The protein below binds the small molecule below.
Small molecule (SMILES): C[Se]CC[C@H](N)C(=O)N[C@H](C(=O)Nc1ccc(C)cc1)C1CCCCC1

Binding-site contacts:
Ligand atom C16 contacts residue GLN333 of chain 1.B at 3.6 Å.
Ligand atom N contacts residue LEU329 of chain 1.B at 2.8 Å (h-bond).
Ligand atom C4 contacts residue GLY309 of chain 1.B at 3.4 Å.
Ligand atom C13 contacts residue VAL330 of chain 1.B at 3.8 Å (hydrophobic).
Ligand atom C18 contacts residue ILE344 of chain 1.B at 3.7 Å (hydrophobic).
Ligand atom C9 contacts residue HIS302 of chain 1.B at 3.5 Å.
Ligand atom C8 contacts residue HIS306 of chain 1.B at 3.8 Å.
Ligand atom C contacts residue GLU311 of chain 1.B at 3.4 Å.
Ligand atom O contacts residue VAL330 of chain 1.B at 3.4 Å.
Ligand atom N1 contacts residue GLY309 of chain 1.B at 4.1 Å.
Ligand atom C17 contacts residue GLN333 of chain 1.B at 3.9 Å.
Ligand atom C7 contacts residue GLY305 of chain 1.B at 4.0 Å.
Ligand atom O contacts residue GLY331 of chain 1.B at 2.9 Å (h-bond).
Ligand atom N2 contacts residue VAL330 of chain 1.B at 3.7 Å.
Ligand atom C9 contacts residue HIS306 of chain 1.B at 3.8 Å.
Ligand atom C19 contacts residue GLY332 of chain 1.B at 3.7 Å.
Ligand atom C18 contacts residue GLN333 of chain 1.B at 3.3 Å.
Ligand atom C5 contacts residue GLY331 of chain 1.B at 3.5 Å.
Ligand atom C1 contacts residue GLU311 of chain 1.B at 3.6 Å.
Ligand atom C10 contacts residue HIS302 of chain 1.B at 3.5 Å.
Ligand atom C7 contacts residue HIS306 of chain 1.B at 3.9 Å.
Ligand atom N2 contacts residue GLY331 of chain 1.B at 2.9 Å (h-bond).
Ligand atom C19 contacts residue GLY331 of chain 1.B at 3.6 Å.
Ligand atom C contacts residue LEU329 of chain 1.B at 3.5 Å (hydrophobic).
Ligand atom C contacts residue GLY309 of chain 1.B at 3.3 Å.
Ligand atom O contacts residue GLY309 of chain 1.B at 3.4 Å.
Ligand atom N1 contacts residue TYR579 of chain 1.B at 3.9 Å.
Ligand atom O contacts residue LEU329 of chain 1.B at 3.9 Å.
Ligand atom C19 contacts residue ILE344 of chain 1.B at 3.9 Å (hydrophobic).
Ligand atom C12 contacts residue GLY331 of chain 1.B at 3.7 Å.
Ligand atom C17 contacts residue LYS334 of chain 1.B at 3.9 Å.
Ligand atom C19 contacts residue GLN333 of chain 1.B at 4.0 Å.
Ligand atom C contacts residue TYR579 of chain 1.B at 3.9 Å (hydrophobic).
Ligand atom C1 contacts residue LEU329 of chain 1.B at 3.3 Å (hydrophobic).
Ligand atom N contacts residue GLU311 of chain 1.B at 2.8 Å (salt-bridge).
Ligand atom C7 contacts residue TYR579 of chain 1.B at 3.9 Å (hydrophobic).
Ligand atom C13 contacts residue GLY331 of chain 1.B at 3.8 Å.
Ligand atom C4 contacts residue GLY331 of chain 1.B at 4.1 Å.
Ligand atom C19 contacts residue VAL330 of chain 1.B at 4.0 Å (hydrophobic).
Ligand atom N contacts residue GLY309 of chain 1.B at 2.6 Å (h-bond).

Sequence of chain 1.B:
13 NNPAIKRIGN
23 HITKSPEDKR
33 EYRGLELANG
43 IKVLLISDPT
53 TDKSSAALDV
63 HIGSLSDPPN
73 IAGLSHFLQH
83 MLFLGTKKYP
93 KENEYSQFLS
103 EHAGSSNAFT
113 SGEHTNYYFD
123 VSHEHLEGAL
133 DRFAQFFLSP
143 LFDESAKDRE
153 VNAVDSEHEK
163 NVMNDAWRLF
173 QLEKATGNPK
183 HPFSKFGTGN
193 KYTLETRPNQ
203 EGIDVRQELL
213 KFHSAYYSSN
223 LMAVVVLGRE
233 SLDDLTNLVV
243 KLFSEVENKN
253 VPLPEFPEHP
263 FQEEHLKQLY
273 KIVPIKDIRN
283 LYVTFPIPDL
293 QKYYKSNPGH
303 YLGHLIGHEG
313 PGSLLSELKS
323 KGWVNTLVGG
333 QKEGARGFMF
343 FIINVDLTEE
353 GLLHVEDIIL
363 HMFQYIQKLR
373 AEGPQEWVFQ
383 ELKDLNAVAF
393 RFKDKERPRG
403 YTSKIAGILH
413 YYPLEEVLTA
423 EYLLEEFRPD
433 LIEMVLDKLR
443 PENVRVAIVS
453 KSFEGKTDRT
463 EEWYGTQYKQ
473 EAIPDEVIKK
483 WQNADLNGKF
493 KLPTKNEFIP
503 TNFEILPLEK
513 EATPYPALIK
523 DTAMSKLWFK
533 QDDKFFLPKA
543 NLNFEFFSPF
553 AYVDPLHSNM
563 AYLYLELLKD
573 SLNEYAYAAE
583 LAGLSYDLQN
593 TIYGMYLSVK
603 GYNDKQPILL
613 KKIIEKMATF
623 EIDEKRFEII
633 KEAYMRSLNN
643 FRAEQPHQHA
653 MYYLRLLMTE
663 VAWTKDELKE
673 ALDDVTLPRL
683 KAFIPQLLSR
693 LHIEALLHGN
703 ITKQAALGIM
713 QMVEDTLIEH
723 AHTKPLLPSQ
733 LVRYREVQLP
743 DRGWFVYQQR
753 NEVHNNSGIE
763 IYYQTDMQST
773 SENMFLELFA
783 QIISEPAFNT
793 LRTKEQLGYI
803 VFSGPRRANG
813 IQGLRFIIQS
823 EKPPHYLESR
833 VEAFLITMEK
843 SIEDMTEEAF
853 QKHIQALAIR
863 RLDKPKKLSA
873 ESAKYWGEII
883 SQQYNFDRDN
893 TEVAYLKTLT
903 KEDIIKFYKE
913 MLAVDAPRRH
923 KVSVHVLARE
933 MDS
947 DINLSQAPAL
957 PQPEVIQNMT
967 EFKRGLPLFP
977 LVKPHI